Sequence of chain 1.M:
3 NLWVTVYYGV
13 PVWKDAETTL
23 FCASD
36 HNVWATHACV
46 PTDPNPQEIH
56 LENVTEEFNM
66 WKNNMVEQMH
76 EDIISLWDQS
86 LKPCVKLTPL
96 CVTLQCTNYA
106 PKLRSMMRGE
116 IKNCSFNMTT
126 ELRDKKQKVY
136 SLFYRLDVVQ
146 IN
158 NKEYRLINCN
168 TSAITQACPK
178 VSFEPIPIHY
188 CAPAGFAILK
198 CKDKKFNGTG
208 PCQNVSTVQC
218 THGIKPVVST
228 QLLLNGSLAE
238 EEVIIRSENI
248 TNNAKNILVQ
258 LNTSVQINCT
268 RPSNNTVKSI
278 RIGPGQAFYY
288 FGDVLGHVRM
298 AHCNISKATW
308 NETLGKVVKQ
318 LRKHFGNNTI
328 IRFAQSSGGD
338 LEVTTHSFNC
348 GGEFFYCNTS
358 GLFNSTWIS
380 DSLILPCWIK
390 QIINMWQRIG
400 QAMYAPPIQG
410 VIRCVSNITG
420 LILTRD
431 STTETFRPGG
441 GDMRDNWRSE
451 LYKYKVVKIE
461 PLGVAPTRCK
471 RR

A protein and the small-molecule ligand that binds it are described below.
Small molecule (SMILES): CC(=O)N[C@H]1[C@H](O[C@H]2[C@H](O)[C@@H](NC(C)=O)CO[C@@H]2CO)O[C@H](CO)[C@@H](O[C@@H]2O[C@H](CO)[C@@H](O)[C@H](O)[C@@H]2O)[C@@H]1O

Binding-site contacts:
Ligand atom C1 contacts residue SER415 of chain 1.M at 3.7 Å.
Ligand atom C3 contacts residue ASN232 of chain 1.M at 3.8 Å.
Ligand atom C6 contacts residue VAL414 of chain 1.M at 4.3 Å (hydrophobic).
Ligand atom C7 contacts residue ASN346 of chain 1.M at 4.0 Å.
Ligand atom C2 contacts residue SER415 of chain 1.M at 4.0 Å.
Ligand atom O5 contacts residue ASN232 of chain 1.M at 2.3 Å (h-bond).
Ligand atom O7 contacts residue ASN346 of chain 1.M at 3.6 Å.
Ligand atom C5 contacts residue GLU181 of chain 1.M at 3.7 Å.
Ligand atom O6 contacts residue GLY348 of chain 1.M at 3.5 Å (h-bond).
Ligand atom N2 contacts residue SER415 of chain 1.M at 3.6 Å.
Ligand atom C5 contacts residue VAL414 of chain 1.M at 3.4 Å (hydrophobic).
Ligand atom O5 contacts residue VAL414 of chain 1.M at 4.2 Å.
Ligand atom O5 contacts residue NAG1 of chain 1.MB at 3.5 Å.
Ligand atom O4 contacts residue VAL414 of chain 1.M at 3.7 Å.
Ligand atom C4 contacts residue VAL414 of chain 1.M at 3.9 Å (hydrophobic).
Ligand atom N2 contacts residue ASN232 of chain 1.M at 2.9 Å (h-bond).
Ligand atom O3 contacts residue CYS413 of chain 1.M at 3.7 Å.
Ligand atom O7 contacts residue PRO182 of chain 1.M at 3.7 Å.
Ligand atom C6 contacts residue GLU181 of chain 1.M at 4.0 Å.
Ligand atom O3 contacts residue CYS347 of chain 1.M at 3.7 Å.
Ligand atom O7 contacts residue CYS413 of chain 1.M at 4.1 Å.
Ligand atom C8 contacts residue LEU231 of chain 1.M at 3.5 Å (hydrophobic).
Ligand atom C2 contacts residue ASN232 of chain 1.M at 2.4 Å.
Ligand atom C5 contacts residue NAG1 of chain 1.MB at 4.0 Å.
Ligand atom C3 contacts residue SER415 of chain 1.M at 4.2 Å.
Ligand atom C7 contacts residue VAL414 of chain 1.M at 4.2 Å (hydrophobic).
Ligand atom C1 contacts residue NAG1 of chain 1.MB at 4.1 Å.
Ligand atom C8 contacts residue ASN346 of chain 1.M at 3.7 Å.
Ligand atom O7 contacts residue ASN232 of chain 1.M at 4.2 Å.
Ligand atom C8 contacts residue VAL224 of chain 1.M at 4.0 Å (hydrophobic).
Ligand atom C1 contacts residue ASN232 of chain 1.M at 1.4 Å.
Ligand atom O7 contacts residue VAL414 of chain 1.M at 3.3 Å (h-bond).
Ligand atom O5 contacts residue GLU181 of chain 1.M at 4.2 Å.
Ligand atom C1 contacts residue VAL414 of chain 1.M at 4.2 Å (hydrophobic).
Ligand atom C3 contacts residue CYS413 of chain 1.M at 4.3 Å (hydrophobic).
Ligand atom C7 contacts residue ASN232 of chain 1.M at 3.8 Å.
Ligand atom C3 contacts residue VAL414 of chain 1.M at 3.9 Å (hydrophobic).
Ligand atom C4 contacts residue ASN232 of chain 1.M at 4.2 Å.
Ligand atom C5 contacts residue ASN232 of chain 1.M at 3.7 Å.
Ligand atom C6 contacts residue NAG1 of chain 1.MB at 4.1 Å.